Sequence of chain 1.B:
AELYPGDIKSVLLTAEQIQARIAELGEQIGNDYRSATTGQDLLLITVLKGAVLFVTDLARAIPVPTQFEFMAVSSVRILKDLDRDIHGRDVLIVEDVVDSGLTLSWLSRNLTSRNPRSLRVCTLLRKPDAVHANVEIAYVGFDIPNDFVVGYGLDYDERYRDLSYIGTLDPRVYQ

Binding-site contacts:
Ligand atom OAF contacts residue MG1 of chain 1.I at 2.1 Å.
Ligand atom O6 contacts residue ASP173 of chain 1.B at 3.4 Å (salt-bridge).
Ligand atom OAC contacts residue LYS65 of chain 1.B at 3.1 Å (salt-bridge).
Ligand atom O6 contacts residue LYS153 of chain 1.B at 2.9 Å (salt-bridge).
Ligand atom PBE contacts residue MG1 of chain 1.I at 3.5 Å.
Ligand atom N2 contacts residue LEU180 of chain 1.B at 3.7 Å.
Ligand atom OAE contacts residue VAL89 of chain 1.B at 3.3 Å.
Ligand atom OAG contacts residue ARG187 of chain 1.B at 3.0 Å (salt-bridge).
Ligand atom N7 contacts residue LYS153 of chain 1.B at 3.1 Å (salt-bridge).
Ligand atom C5 contacts residue LYS153 of chain 1.B at 3.7 Å.
Ligand atom O6 contacts residue VAL175 of chain 1.B at 2.8 Å (h-bond).
Ligand atom OAI contacts residue SER126 of chain 1.B at 3.1 Å (h-bond).
Ligand atom OAD contacts residue SER126 of chain 1.B at 2.8 Å (h-bond).
Ligand atom N2 contacts residue PHE174 of chain 1.B at 3.6 Å.
Ligand atom OAI contacts residue ASP125 of chain 1.B at 2.8 Å (salt-bridge).
Ligand atom C6 contacts residue PHE174 of chain 1.B at 3.6 Å (hydrophobic).
Ligand atom OAH contacts residue THR129 of chain 1.B at 2.7 Å (h-bond).
Ligand atom OAI contacts residue GLY127 of chain 1.B at 2.7 Å (h-bond).
Ligand atom C2 contacts residue VAL175 of chain 1.B at 3.6 Å (hydrophobic).
Ligand atom OAF contacts residue ASP181 of chain 1.B at 2.9 Å (salt-bridge).
Ligand atom N1 contacts residue PHE174 of chain 1.B at 3.5 Å.
Ligand atom CAK contacts residue VAL89 of chain 1.B at 3.1 Å (hydrophobic).
Ligand atom OAI contacts residue VAL124 of chain 1.B at 3.7 Å.
Ligand atom C6 contacts residue VAL175 of chain 1.B at 3.7 Å (hydrophobic).
Ligand atom PBE contacts residue LYS65 of chain 1.B at 3.5 Å.
Ligand atom N1 contacts residue VAL175 of chain 1.B at 2.8 Å (h-bond).
Ligand atom CAL contacts residue VAL89 of chain 1.B at 3.3 Å (hydrophobic).
Ligand atom O6 contacts residue PHE174 of chain 1.B at 3.3 Å.
Ligand atom C8 contacts residue ASP125 of chain 1.B at 3.5 Å.
Ligand atom OAG contacts residue LYS65 of chain 1.B at 2.9 Å (salt-bridge).
Ligand atom C2 contacts residue PHE174 of chain 1.B at 3.5 Å (hydrophobic).
Ligand atom PBF contacts residue SER126 of chain 1.B at 3.4 Å.
Ligand atom OAF contacts residue ARG187 of chain 1.B at 3.4 Å (salt-bridge).
Ligand atom OAH contacts residue SER126 of chain 1.B at 3.4 Å (h-bond).
Ligand atom CAO contacts residue VAL123 of chain 1.B at 3.6 Å (hydrophobic).
Ligand atom OAC contacts residue GLY66 of chain 1.B at 2.8 Å (h-bond).
Ligand atom N2 contacts residue ASP181 of chain 1.B at 2.9 Å (salt-bridge).
Ligand atom N2 contacts residue VAL175 of chain 1.B at 3.4 Å (h-bond).
Ligand atom OAD contacts residue ASP125 of chain 1.B at 3.4 Å.
Ligand atom OAH contacts residue LEU128 of chain 1.B at 3.4 Å (h-bond).

The small molecule below binds the protein below.
Small molecule (SMILES): Nc1nc2c(ncn2CCN(CCN(CC=O)CCP(=O)(O)O)CCP(=O)(O)O)c(=O)[nH]1